The protein below binds the small molecule below.
Small molecule (SMILES): CC(=O)N[C@@H]1[C@@H](O)[C@H](O)[C@@H](CO)O[C@H]1O

Sequence of chain 1.C:
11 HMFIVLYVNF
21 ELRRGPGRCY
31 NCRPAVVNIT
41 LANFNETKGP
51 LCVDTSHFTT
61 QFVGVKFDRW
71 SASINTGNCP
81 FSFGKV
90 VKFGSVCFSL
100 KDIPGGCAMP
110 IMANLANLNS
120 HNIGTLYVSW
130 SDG

Binding-site contacts:
Ligand atom C7 contacts residue ASN258 of chain 1.A at 3.5 Å.
Ligand atom C4 contacts residue ASN258 of chain 1.A at 4.1 Å.
Ligand atom O3 contacts residue ASN116 of chain 1.C at 3.7 Å.
Ligand atom C4 contacts residue ASN116 of chain 1.C at 3.8 Å.
Ligand atom C3 contacts residue ASN258 of chain 1.A at 3.7 Å.
Ligand atom O4 contacts residue ASN116 of chain 1.C at 3.4 Å (h-bond).
Ligand atom N2 contacts residue ASN116 of chain 1.C at 4.3 Å.
Ligand atom C8 contacts residue ASP254 of chain 1.A at 4.0 Å.
Ligand atom C8 contacts residue TYR255 of chain 1.A at 3.7 Å (hydrophobic).
Ligand atom C7 contacts residue ASP254 of chain 1.A at 4.4 Å.
Ligand atom C8 contacts residue PRO310 of chain 1.A at 4.1 Å (hydrophobic).
Ligand atom C7 contacts residue TYR255 of chain 1.A at 4.1 Å (hydrophobic).
Ligand atom O7 contacts residue TYR255 of chain 1.A at 3.8 Å.
Ligand atom C2 contacts residue ASN258 of chain 1.A at 2.4 Å.
Ligand atom C1 contacts residue ASN258 of chain 1.A at 1.4 Å.
Ligand atom C5 contacts residue ASN258 of chain 1.A at 3.5 Å.
Ligand atom C6 contacts residue ASN258 of chain 1.A at 4.5 Å.
Ligand atom O7 contacts residue ASN258 of chain 1.A at 3.4 Å (h-bond).
Ligand atom N2 contacts residue ASN258 of chain 1.A at 3.1 Å (h-bond).
Ligand atom C5 contacts residue ASN116 of chain 1.C at 3.9 Å.
Ligand atom O5 contacts residue ASN258 of chain 1.A at 2.2 Å (h-bond).
Ligand atom N2 contacts residue ASP254 of chain 1.A at 4.3 Å.
Ligand atom C2 contacts residue ASN116 of chain 1.C at 4.2 Å.
Ligand atom C3 contacts residue ASN116 of chain 1.C at 3.2 Å.

Sequence of chain 1.A:
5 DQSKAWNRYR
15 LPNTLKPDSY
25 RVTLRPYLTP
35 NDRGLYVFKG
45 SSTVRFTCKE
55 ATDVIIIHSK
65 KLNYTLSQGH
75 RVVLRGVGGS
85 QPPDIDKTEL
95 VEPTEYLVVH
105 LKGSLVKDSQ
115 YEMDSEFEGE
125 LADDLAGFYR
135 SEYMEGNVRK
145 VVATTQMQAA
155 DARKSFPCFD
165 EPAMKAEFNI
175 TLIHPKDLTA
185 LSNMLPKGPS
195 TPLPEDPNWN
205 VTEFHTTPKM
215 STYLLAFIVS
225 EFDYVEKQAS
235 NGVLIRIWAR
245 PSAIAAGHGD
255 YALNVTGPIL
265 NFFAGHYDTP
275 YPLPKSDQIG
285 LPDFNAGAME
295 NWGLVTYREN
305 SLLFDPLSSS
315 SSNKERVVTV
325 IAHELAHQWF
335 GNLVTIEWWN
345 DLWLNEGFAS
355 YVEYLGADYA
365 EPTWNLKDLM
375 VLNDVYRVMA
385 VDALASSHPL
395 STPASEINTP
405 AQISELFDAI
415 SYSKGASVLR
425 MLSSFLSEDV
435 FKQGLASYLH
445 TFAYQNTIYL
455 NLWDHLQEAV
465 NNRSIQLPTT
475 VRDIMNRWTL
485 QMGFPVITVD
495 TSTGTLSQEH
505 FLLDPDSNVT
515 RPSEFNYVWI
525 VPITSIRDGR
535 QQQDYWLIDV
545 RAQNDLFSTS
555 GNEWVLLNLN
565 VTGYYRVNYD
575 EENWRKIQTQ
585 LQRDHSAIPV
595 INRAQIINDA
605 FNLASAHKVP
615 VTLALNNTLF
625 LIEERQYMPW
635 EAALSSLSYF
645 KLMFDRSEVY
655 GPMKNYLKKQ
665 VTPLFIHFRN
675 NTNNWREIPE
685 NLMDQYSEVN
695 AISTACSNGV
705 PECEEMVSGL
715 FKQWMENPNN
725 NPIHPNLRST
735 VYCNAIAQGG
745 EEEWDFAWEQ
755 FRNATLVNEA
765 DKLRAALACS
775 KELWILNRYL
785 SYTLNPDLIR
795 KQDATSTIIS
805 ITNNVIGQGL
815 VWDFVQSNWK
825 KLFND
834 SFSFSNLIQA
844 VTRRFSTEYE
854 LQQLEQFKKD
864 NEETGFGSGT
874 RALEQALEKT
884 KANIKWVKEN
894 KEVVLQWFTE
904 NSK